Binding-site contacts:
Ligand atom O3A contacts residue GLY21 of chain 1.G at 3.6 Å.
Ligand atom N7 contacts residue ASN123 of chain 1.G at 3.1 Å (h-bond).
Ligand atom O1A contacts residue LYS24 of chain 1.G at 3.5 Å (salt-bridge).
Ligand atom N2 contacts residue ASP126 of chain 1.G at 3.0 Å (salt-bridge).
Ligand atom O3G contacts residue GLY69 of chain 1.G at 2.9 Å (h-bond).
Ligand atom O1G contacts residue TYR40 of chain 1.G at 2.6 Å (h-bond).
Ligand atom PG contacts residue MG1 of chain 1.T at 3.2 Å.
Ligand atom O2G contacts residue MG1 of chain 1.T at 2.1 Å.
Ligand atom O5' contacts residue THR26 of chain 1.G at 3.2 Å (h-bond).
Ligand atom N1 contacts residue ASP126 of chain 1.G at 2.9 Å (salt-bridge).
Ligand atom O1A contacts residue THR26 of chain 1.G at 2.6 Å (h-bond).
Ligand atom PB contacts residue MG1 of chain 1.T at 3.3 Å.
Ligand atom C2' contacts residue THR26 of chain 1.G at 3.6 Å.
Ligand atom O1B contacts residue LYS24 of chain 1.G at 2.8 Å (salt-bridge).
Ligand atom N3B contacts residue MG1 of chain 1.T at 3.5 Å.
Ligand atom PA contacts residue THR26 of chain 1.G at 3.5 Å.
Ligand atom O4' contacts residue LYS124 of chain 1.G at 3.0 Å (salt-bridge).
Ligand atom O2' contacts residue GLU37 of chain 1.G at 2.7 Å (salt-bridge).
Ligand atom O2' contacts residue LYS38 of chain 1.G at 3.1 Å (salt-bridge).
Ligand atom O2B contacts residue THR25 of chain 1.G at 2.9 Å (h-bond).
Ligand atom N2 contacts residue ILE127 of chain 1.G at 3.5 Å.
Ligand atom O1A contacts residue THR25 of chain 1.G at 3.1 Å (h-bond).
Ligand atom O2B contacts residue MG1 of chain 1.T at 2.0 Å.
Ligand atom O1B contacts residue GLY23 of chain 1.G at 3.0 Å (h-bond).
Ligand atom O6 contacts residue SER151 of chain 1.G at 3.3 Å (h-bond).
Ligand atom O2G contacts residue THR43 of chain 1.G at 2.9 Å (h-bond).
Ligand atom O3' contacts residue LYS38 of chain 1.G at 2.8 Å (salt-bridge).
Ligand atom O6 contacts residue ALA152 of chain 1.G at 2.9 Å (h-bond).
Ligand atom N3B contacts residue TYR40 of chain 1.G at 3.3 Å.
Ligand atom C3' contacts residue LYS39 of chain 1.G at 3.5 Å.
Ligand atom O1A contacts residue GLY23 of chain 1.G at 3.2 Å.
Ligand atom O3G contacts residue LYS24 of chain 1.G at 2.5 Å (salt-bridge).
Ligand atom O6 contacts residue LYS153 of chain 1.G at 3.2 Å (salt-bridge).
Ligand atom O3A contacts residue GLY23 of chain 1.G at 3.4 Å (h-bond).
Ligand atom O1B contacts residue THR22 of chain 1.G at 3.3 Å (h-bond).
Ligand atom O2A contacts residue TYR40 of chain 1.G at 3.4 Å.
Ligand atom N3B contacts residue GLY21 of chain 1.G at 3.0 Å (h-bond).
Ligand atom C2' contacts residue GLU37 of chain 1.G at 3.5 Å.
Ligand atom O6 contacts residue ASN123 of chain 1.G at 3.3 Å (h-bond).
Ligand atom O6 contacts residue ASP126 of chain 1.G at 3.4 Å (salt-bridge).

Sequence of chain 1.G:
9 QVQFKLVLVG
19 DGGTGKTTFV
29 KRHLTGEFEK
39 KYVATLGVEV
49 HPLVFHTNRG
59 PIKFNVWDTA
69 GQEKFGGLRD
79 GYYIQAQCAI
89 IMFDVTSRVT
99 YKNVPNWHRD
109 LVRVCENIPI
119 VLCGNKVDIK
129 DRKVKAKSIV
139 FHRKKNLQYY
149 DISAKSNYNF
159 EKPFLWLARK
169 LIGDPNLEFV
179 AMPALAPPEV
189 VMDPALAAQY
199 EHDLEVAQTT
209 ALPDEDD

The small molecule below binds the protein below.
Small molecule (SMILES): Nc1nc2c(ncn2[C@@H]2O[C@H](CO[P](=O)(O)O[P](=O)(O)NP(=O)(O)O)[C@@H](O)[C@H]2O)c(=O)[nH]1